A small-molecule ligand and the protein it binds are described below.
Small molecule (SMILES): CN1CCN(CCCNC(=O)c2c(-c3ccccc3)c(-c3ccc(Cl)cc3)cn2CC[C@H](O)CO)CC1

Binding-site contacts:
Ligand atom CAL contacts residue PHE109 of chain 1.A at 3.9 Å (hydrophobic).
Ligand atom CBB contacts residue LEU71 of chain 1.A at 4.1 Å (hydrophobic).
Ligand atom CLAE contacts residue LEU71 of chain 1.A at 3.8 Å.
Ligand atom CAF contacts residue TYR64 of chain 1.A at 3.9 Å (hydrophobic).
Ligand atom CAH contacts residue PHE60 of chain 1.A at 3.7 Å (hydrophobic).
Ligand atom CBB contacts residue PHE68 of chain 1.A at 4.5 Å (hydrophobic).
Ligand atom CAN contacts residue ALA105 of chain 1.A at 4.5 Å (hydrophobic).
Ligand atom CAI contacts residue ALA67 of chain 1.A at 4.5 Å (hydrophobic).
Ligand atom CAO contacts residue VAL89 of chain 1.A at 4.0 Å (hydrophobic).
Ligand atom CAR contacts residue GOL1 of chain 1.F at 3.8 Å.
Ligand atom CBB contacts residue PHE109 of chain 1.A at 4.2 Å (hydrophobic).
Ligand atom CAQ contacts residue GOL1 of chain 1.F at 3.8 Å.
Ligand atom CAH contacts residue ALA105 of chain 1.A at 4.0 Å (hydrophobic).
Ligand atom CLAE contacts residue PHE68 of chain 1.A at 3.4 Å.
Ligand atom CAS contacts residue GLU92 of chain 1.A at 4.2 Å.
Ligand atom CAF contacts residue PHE60 of chain 1.A at 3.4 Å (hydrophobic).
Ligand atom CAL contacts residue ALA105 of chain 1.A at 4.0 Å (hydrophobic).
Ligand atom CAY contacts residue GLU92 of chain 1.A at 3.6 Å.
Ligand atom CAK contacts residue LEU71 of chain 1.A at 3.6 Å (hydrophobic).
Ligand atom CAK contacts residue ALA67 of chain 1.A at 4.2 Å (hydrophobic).
Ligand atom CLAE contacts residue ALA112 of chain 1.A at 3.9 Å.
Ligand atom CLAE contacts residue SER108 of chain 1.A at 4.0 Å.
Ligand atom CAJ contacts residue ALA105 of chain 1.A at 4.1 Å (hydrophobic).
Ligand atom NAZ contacts residue GOL1 of chain 1.F at 4.4 Å.
Ligand atom CAP contacts residue GLU92 of chain 1.A at 4.2 Å.
Ligand atom CAG contacts residue TYR64 of chain 1.A at 3.8 Å (hydrophobic).
Ligand atom CBA contacts residue GOL1 of chain 1.F at 4.1 Å.
Ligand atom CAL contacts residue PHE60 of chain 1.A at 3.9 Å (hydrophobic).
Ligand atom OAB contacts residue LEU93 of chain 1.A at 4.4 Å.
Ligand atom CAJ contacts residue LEU93 of chain 1.A at 3.8 Å (hydrophobic).
Ligand atom CLAE contacts residue PHE109 of chain 1.A at 3.7 Å.
Ligand atom OAC contacts residue GLU92 of chain 1.A at 3.4 Å.
Ligand atom CAH contacts residue LEU93 of chain 1.A at 4.5 Å (hydrophobic).
Ligand atom OAB contacts residue GOL1 of chain 1.F at 3.0 Å (h-bond).
Ligand atom CAG contacts residue PHE60 of chain 1.A at 3.9 Å (hydrophobic).
Ligand atom CAK contacts residue PHE109 of chain 1.A at 4.4 Å (hydrophobic).
Ligand atom CAJ contacts residue PHE60 of chain 1.A at 4.3 Å (hydrophobic).
Ligand atom CAN contacts residue PHE60 of chain 1.A at 4.3 Å (hydrophobic).

Sequence of chain 1.A:
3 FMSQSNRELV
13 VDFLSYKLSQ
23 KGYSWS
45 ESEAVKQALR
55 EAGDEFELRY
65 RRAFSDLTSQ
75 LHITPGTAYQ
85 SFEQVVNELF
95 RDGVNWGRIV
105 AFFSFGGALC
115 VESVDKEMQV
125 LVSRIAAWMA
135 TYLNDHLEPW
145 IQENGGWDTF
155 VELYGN